A small-molecule ligand and the protein it binds are described below.
Small molecule (SMILES): C[C@H](CCC(=O)O)[C@H]1CC[C@H]2[C@@H]3[C@H](O)C[C@@H]4C[C@H](O)CC[C@]4(C)[C@H]3C[C@H](O)[C@]12C

Sequence of chain 1.A:
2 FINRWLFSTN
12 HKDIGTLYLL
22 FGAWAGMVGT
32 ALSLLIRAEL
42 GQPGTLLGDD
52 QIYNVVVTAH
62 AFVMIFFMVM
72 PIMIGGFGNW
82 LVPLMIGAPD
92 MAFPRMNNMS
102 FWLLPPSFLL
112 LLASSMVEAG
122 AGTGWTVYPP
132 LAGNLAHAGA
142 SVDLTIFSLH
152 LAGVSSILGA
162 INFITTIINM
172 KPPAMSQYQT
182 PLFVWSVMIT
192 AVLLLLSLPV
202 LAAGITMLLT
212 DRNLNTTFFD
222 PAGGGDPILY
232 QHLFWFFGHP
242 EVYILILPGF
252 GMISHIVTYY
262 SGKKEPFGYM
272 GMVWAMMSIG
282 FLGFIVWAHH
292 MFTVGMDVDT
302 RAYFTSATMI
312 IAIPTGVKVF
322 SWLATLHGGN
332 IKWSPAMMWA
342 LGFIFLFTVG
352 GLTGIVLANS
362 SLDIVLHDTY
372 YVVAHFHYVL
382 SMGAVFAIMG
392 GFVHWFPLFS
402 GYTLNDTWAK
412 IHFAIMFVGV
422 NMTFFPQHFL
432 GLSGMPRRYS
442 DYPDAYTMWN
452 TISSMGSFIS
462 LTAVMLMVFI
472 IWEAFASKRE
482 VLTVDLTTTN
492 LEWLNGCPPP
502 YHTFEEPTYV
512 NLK

Sequence of chain 1.C:
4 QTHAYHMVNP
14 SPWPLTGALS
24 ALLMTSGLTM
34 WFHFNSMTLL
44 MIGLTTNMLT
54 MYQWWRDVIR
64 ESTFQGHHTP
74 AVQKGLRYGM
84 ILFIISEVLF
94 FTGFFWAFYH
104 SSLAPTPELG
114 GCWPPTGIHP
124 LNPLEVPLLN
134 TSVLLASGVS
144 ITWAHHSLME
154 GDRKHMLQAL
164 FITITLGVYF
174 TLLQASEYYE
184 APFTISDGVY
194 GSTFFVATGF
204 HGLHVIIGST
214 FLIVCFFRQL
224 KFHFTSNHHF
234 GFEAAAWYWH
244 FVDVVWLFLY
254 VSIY

Binding-site contacts:
Ligand atom O25 contacts residue HIS233 of chain 1.A at 3.8 Å.
Ligand atom O3 contacts residue ASP300 of chain 1.A at 3.5 Å.
Ligand atom C23 contacts residue HIS233 of chain 1.A at 3.5 Å.
Ligand atom C1 contacts residue ASP300 of chain 1.A at 4.4 Å.
Ligand atom C1 contacts residue TYR304 of chain 1.A at 3.4 Å (hydrophobic).
Ligand atom C22 contacts residue HIS233 of chain 1.A at 4.5 Å.
Ligand atom O26 contacts residue HIS103 of chain 1.C at 2.7 Å (h-bond).
Ligand atom C2 contacts residue ASP300 of chain 1.A at 3.6 Å.
Ligand atom O26 contacts residue TRP99 of chain 1.C at 2.8 Å (h-bond).
Ligand atom O26 contacts residue HIS233 of chain 1.A at 4.0 Å.
Ligand atom C11 contacts residue PHE305 of chain 1.A at 4.1 Å (hydrophobic).
Ligand atom C21 contacts residue TRP288 of chain 1.A at 4.1 Å (hydrophobic).
Ligand atom C11 contacts residue THR301 of chain 1.A at 3.8 Å.
Ligand atom C24 contacts residue TRP99 of chain 1.C at 3.7 Å (hydrophobic).
Ligand atom C21 contacts residue HIS233 of chain 1.A at 3.6 Å.
Ligand atom C24 contacts residue HIS233 of chain 1.A at 3.6 Å.
Ligand atom C12 contacts residue THR301 of chain 1.A at 3.7 Å.
Ligand atom C3 contacts residue ASP300 of chain 1.A at 4.4 Å.
Ligand atom C23 contacts residue TRP99 of chain 1.C at 3.8 Å (hydrophobic).
Ligand atom C12 contacts residue PHE305 of chain 1.A at 4.1 Å (hydrophobic).
Ligand atom C2 contacts residue THR301 of chain 1.A at 4.0 Å.
Ligand atom O12 contacts residue THR301 of chain 1.A at 2.7 Å (h-bond).
Ligand atom O25 contacts residue HIS103 of chain 1.C at 3.0 Å (h-bond).
Ligand atom C18 contacts residue TRP288 of chain 1.A at 4.1 Å (hydrophobic).
Ligand atom C9 contacts residue THR301 of chain 1.A at 4.4 Å.
Ligand atom C24 contacts residue HIS103 of chain 1.C at 3.2 Å.
Ligand atom C20 contacts residue TRP288 of chain 1.A at 4.5 Å (hydrophobic).
Ligand atom C2 contacts residue TYR304 of chain 1.A at 4.0 Å (hydrophobic).
Ligand atom C19 contacts residue TYR304 of chain 1.A at 4.1 Å (hydrophobic).